Sequence of chain 1.E:
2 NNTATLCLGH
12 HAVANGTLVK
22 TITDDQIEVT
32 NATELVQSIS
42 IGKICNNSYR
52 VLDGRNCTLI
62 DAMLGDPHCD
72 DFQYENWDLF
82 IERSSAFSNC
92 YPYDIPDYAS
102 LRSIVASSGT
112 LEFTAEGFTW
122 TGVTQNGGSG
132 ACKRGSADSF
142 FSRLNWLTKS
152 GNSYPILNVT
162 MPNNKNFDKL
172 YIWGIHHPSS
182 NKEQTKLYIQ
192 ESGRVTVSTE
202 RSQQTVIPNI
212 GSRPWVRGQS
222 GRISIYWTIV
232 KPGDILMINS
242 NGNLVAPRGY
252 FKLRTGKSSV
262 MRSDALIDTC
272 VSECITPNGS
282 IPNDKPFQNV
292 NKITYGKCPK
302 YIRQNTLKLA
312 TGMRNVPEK

The protein below binds the small molecule below.
Small molecule (SMILES): CC(=O)N[C@@H]1[C@@H](O)[C@H](O)[C@@H](CO)O[C@H]1O

Binding-site contacts:
Ligand atom C2 contacts residue ASN159 of chain 1.A at 3.9 Å.
Ligand atom C5 contacts residue MET238 of chain 1.A at 3.7 Å (hydrophobic).
Ligand atom C1 contacts residue ASN159 of chain 1.A at 2.7 Å.
Ligand atom C7 contacts residue ASN159 of chain 1.A at 4.4 Å.
Ligand atom C5 contacts residue ASN159 of chain 1.A at 4.2 Å.
Ligand atom O7 contacts residue ASN159 of chain 1.A at 3.8 Å.
Ligand atom C6 contacts residue THR161 of chain 1.A at 3.7 Å.
Ligand atom O6 contacts residue MET238 of chain 1.A at 4.4 Å.
Ligand atom C1 contacts residue SER213 of chain 1.E at 3.9 Å.
Ligand atom O5 contacts residue MET238 of chain 1.A at 4.3 Å.
Ligand atom O5 contacts residue ASN159 of chain 1.A at 2.8 Å (h-bond).
Ligand atom N2 contacts residue ASN159 of chain 1.A at 4.4 Å.
Ligand atom O6 contacts residue ASN159 of chain 1.A at 4.1 Å.
Ligand atom C6 contacts residue MET238 of chain 1.A at 3.7 Å (hydrophobic).
Ligand atom O6 contacts residue THR161 of chain 1.A at 3.1 Å.
Ligand atom N2 contacts residue SER213 of chain 1.E at 4.5 Å.

Sequence of chain 1.A:
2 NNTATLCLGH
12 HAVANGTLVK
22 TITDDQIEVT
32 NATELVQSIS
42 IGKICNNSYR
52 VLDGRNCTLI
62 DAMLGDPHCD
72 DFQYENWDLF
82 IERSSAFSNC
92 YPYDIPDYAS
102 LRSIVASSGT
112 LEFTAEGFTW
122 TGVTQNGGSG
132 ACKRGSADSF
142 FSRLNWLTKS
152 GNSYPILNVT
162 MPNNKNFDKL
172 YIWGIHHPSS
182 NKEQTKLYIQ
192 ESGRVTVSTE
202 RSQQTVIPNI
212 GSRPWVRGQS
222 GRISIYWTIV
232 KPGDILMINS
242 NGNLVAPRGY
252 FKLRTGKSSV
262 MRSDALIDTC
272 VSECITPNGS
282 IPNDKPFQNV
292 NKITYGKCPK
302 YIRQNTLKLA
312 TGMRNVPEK